Binding-site contacts:
Ligand atom O5 contacts residue ASN58 of chain 1.B at 2.4 Å (h-bond).
Ligand atom C5 contacts residue ASN58 of chain 1.B at 3.7 Å.
Ligand atom C8 contacts residue GLU57 of chain 1.B at 3.4 Å.
Ligand atom N2 contacts residue ASN58 of chain 1.B at 2.9 Å (h-bond).
Ligand atom C4 contacts residue ASN58 of chain 1.B at 4.2 Å.
Ligand atom C3 contacts residue ASN58 of chain 1.B at 3.8 Å.
Ligand atom C2 contacts residue ASN58 of chain 1.B at 2.5 Å.
Ligand atom C7 contacts residue ASN58 of chain 1.B at 4.0 Å.
Ligand atom N2 contacts residue GLU57 of chain 1.B at 4.2 Å.
Ligand atom C1 contacts residue ASN58 of chain 1.B at 1.4 Å.

This protein binds this small molecule.
Small molecule (SMILES): CC(=O)N[C@@H]1[C@@H](O)[C@H](O)[C@@H](CO)O[C@H]1O

Sequence of chain 1.B:
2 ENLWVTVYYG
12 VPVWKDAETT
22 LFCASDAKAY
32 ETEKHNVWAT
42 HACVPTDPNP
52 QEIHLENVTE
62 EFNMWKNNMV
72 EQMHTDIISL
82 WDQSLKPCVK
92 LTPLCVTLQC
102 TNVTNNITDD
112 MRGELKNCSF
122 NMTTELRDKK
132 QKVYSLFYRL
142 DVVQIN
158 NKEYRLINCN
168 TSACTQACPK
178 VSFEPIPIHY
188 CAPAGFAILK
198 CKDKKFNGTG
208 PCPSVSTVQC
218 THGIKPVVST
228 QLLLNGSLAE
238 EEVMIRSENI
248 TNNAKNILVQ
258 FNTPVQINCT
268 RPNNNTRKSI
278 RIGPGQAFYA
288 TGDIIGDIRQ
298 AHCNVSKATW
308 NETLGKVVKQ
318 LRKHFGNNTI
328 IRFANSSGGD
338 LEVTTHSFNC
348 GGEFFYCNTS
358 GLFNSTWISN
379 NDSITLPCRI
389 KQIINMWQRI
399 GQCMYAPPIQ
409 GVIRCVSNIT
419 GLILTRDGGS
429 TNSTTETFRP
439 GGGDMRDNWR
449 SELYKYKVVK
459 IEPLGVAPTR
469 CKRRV